The protein below binds the small molecule below.
Small molecule (SMILES): NCCCCCCCCCCCC(=O)O

Sequence of chain 37.A:
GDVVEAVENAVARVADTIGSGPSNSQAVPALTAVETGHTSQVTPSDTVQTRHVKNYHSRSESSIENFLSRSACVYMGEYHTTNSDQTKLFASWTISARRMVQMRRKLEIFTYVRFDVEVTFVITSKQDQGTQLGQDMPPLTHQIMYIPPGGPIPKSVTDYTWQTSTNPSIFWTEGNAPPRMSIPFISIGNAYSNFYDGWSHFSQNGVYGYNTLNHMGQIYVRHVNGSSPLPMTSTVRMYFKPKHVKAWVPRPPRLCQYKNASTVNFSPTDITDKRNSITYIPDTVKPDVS

Binding-site contacts:
Ligand atom C9 contacts residue PHE240 of chain 37.A at 4.1 Å (hydrophobic).
Ligand atom C1 contacts residue VAL119 of chain 37.A at 4.2 Å (hydrophobic).
Ligand atom C6 contacts residue TYR192 of chain 37.A at 4.4 Å (hydrophobic).
Ligand atom N contacts residue TYR146 of chain 37.A at 4.1 Å.
Ligand atom C10 contacts residue MET216 of chain 37.A at 3.6 Å (hydrophobic).
Ligand atom C contacts residue TYR192 of chain 37.A at 4.2 Å (hydrophobic).
Ligand atom C5 contacts residue ILE95 of chain 37.A at 3.8 Å (hydrophobic).
Ligand atom N contacts residue MET181 of chain 37.A at 3.9 Å.
Ligand atom OXT contacts residue ASN194 of chain 37.A at 4.3 Å.
Ligand atom C7 contacts residue VAL117 of chain 37.A at 4.3 Å (hydrophobic).
Ligand atom O contacts residue ASN194 of chain 37.A at 3.0 Å (h-bond).
Ligand atom OXT contacts residue TYR210 of chain 37.A at 3.0 Å (h-bond).
Ligand atom C10 contacts residue TYR192 of chain 37.A at 4.3 Å (hydrophobic).
Ligand atom C2 contacts residue ILE95 of chain 37.A at 3.8 Å (hydrophobic).
Ligand atom C7 contacts residue PHE240 of chain 37.A at 3.9 Å (hydrophobic).
Ligand atom C6 contacts residue ILE95 of chain 37.A at 4.1 Å (hydrophobic).
Ligand atom O contacts residue TYR192 of chain 37.A at 3.9 Å.
Ligand atom C4 contacts residue ILE183 of chain 37.A at 4.2 Å (hydrophobic).
Ligand atom C5 contacts residue PHE240 of chain 37.A at 4.1 Å (hydrophobic).
Ligand atom C1 contacts residue ILE183 of chain 37.A at 4.2 Å (hydrophobic).
Ligand atom C contacts residue TYR210 of chain 37.A at 4.1 Å (hydrophobic).
Ligand atom C2 contacts residue ILE183 of chain 37.A at 4.2 Å (hydrophobic).
Ligand atom C8 contacts residue TYR192 of chain 37.A at 3.6 Å (hydrophobic).
Ligand atom C contacts residue ASN194 of chain 37.A at 4.0 Å.
Ligand atom C4 contacts residue ILE95 of chain 37.A at 4.0 Å (hydrophobic).
Ligand atom N contacts residue ILE219 of chain 37.A at 4.0 Å.
Ligand atom OXT contacts residue MET216 of chain 37.A at 4.2 Å.
Ligand atom C5 contacts residue ILE183 of chain 37.A at 4.4 Å (hydrophobic).
Ligand atom C7 contacts residue ILE95 of chain 37.A at 4.3 Å (hydrophobic).
Ligand atom C9 contacts residue PHE115 of chain 37.A at 4.1 Å (hydrophobic).
Ligand atom C3 contacts residue ILE183 of chain 37.A at 3.7 Å (hydrophobic).
Ligand atom CA2 contacts residue PHE115 of chain 37.A at 4.3 Å (hydrophobic).
Ligand atom C3 contacts residue ILE95 of chain 37.A at 4.2 Å (hydrophobic).
Ligand atom C7 contacts residue TYR192 of chain 37.A at 4.4 Å (hydrophobic).
Ligand atom C1 contacts residue ILE219 of chain 37.A at 4.1 Å (hydrophobic).
Ligand atom C8 contacts residue MET216 of chain 37.A at 3.9 Å (hydrophobic).
Ligand atom O contacts residue VAL113 of chain 37.A at 4.0 Å.
Ligand atom O contacts residue LEU107 of chain 37.A at 4.4 Å.
Ligand atom C2 contacts residue TYR146 of chain 37.A at 3.9 Å (hydrophobic).
Ligand atom C9 contacts residue TYR192 of chain 37.A at 4.1 Å (hydrophobic).